Sequence of chain 1.A:
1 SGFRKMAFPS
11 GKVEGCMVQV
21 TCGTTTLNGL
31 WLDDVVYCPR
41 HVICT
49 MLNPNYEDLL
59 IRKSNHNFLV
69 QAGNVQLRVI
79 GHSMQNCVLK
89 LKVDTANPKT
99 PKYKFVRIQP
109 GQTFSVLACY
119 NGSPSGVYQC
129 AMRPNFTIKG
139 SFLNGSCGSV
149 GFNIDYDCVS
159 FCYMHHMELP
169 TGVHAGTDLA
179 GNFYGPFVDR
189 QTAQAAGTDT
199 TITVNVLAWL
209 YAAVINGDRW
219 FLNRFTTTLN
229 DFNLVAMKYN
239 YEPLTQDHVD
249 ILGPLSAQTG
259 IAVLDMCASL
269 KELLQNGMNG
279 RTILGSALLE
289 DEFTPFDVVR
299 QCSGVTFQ

This small molecule binds to this protein.
Small molecule (SMILES): CC(C)[C@](C)(NC(=O)OCc1ccccc1)C(=O)N[C@@H](CC(C)(C)C)C(=O)N[C@H](CO)C[C@@H]1CCNC1=O

Sequence of chain 2.A:
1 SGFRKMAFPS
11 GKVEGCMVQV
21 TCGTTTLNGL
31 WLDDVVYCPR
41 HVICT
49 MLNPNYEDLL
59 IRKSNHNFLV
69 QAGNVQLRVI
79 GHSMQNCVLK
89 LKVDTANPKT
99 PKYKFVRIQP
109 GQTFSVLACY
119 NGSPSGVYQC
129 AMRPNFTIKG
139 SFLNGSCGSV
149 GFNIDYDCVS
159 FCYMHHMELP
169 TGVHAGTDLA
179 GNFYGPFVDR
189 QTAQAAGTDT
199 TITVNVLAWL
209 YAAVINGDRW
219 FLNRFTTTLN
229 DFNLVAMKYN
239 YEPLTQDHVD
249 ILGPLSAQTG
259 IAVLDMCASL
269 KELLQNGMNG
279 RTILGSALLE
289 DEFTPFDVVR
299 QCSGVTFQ

Binding-site contacts:
Ligand atom N23 contacts residue GLU166 of chain 2.A at 3.6 Å (salt-bridge).
Ligand atom O28 contacts residue GLY143 of chain 2.A at 3.4 Å (h-bond).
Ligand atom C15 contacts residue HIS164 of chain 2.A at 3.6 Å.
Ligand atom O29 contacts residue GLN189 of chain 2.A at 3.1 Å (h-bond).
Ligand atom O8 contacts residue GLN189 of chain 2.A at 2.9 Å (h-bond).
Ligand atom N16 contacts residue CYS145 of chain 2.A at 2.9 Å (h-bond).
Ligand atom C14 contacts residue HIS164 of chain 2.A at 3.5 Å.
Ligand atom C37 contacts residue HIS41 of chain 2.A at 3.5 Å.
Ligand atom N23 contacts residue PHE140 of chain 2.A at 3.5 Å (h-bond).
Ligand atom C9 contacts residue GLN189 of chain 2.A at 2.9 Å.
Ligand atom N23 contacts residue HIS163 of chain 2.A at 3.5 Å (h-bond).
Ligand atom C6 contacts residue GLN189 of chain 2.A at 3.7 Å.
Ligand atom C19 contacts residue CYS145 of chain 2.A at 3.0 Å (hydrophobic).
Ligand atom N16 contacts residue HIS164 of chain 2.A at 2.9 Å (h-bond).
Ligand atom C20 contacts residue HIS163 of chain 2.A at 3.5 Å.
Ligand atom O29 contacts residue MET165 of chain 2.A at 3.0 Å.
Ligand atom O33 contacts residue GLU166 of chain 2.A at 2.7 Å (salt-bridge).
Ligand atom O8 contacts residue MET165 of chain 2.A at 3.3 Å.
Ligand atom C27 contacts residue CYS145 of chain 2.A at 1.8 Å (hydrophobic).
Ligand atom N10 contacts residue GLU166 of chain 2.A at 3.1 Å (salt-bridge).
Ligand atom N10 contacts residue GLN189 of chain 2.A at 3.4 Å (h-bond).
Ligand atom C2 contacts residue PRO168 of chain 2.A at 3.6 Å (hydrophobic).
Ligand atom C2 contacts residue ALA191 of chain 2.A at 3.7 Å (hydrophobic).
Ligand atom C23 contacts residue MET165 of chain 2.A at 3.6 Å (hydrophobic).
Ligand atom C7 contacts residue MET165 of chain 2.A at 3.7 Å (hydrophobic).
Ligand atom C27 contacts residue HIS41 of chain 2.A at 3.7 Å.
Ligand atom C3 contacts residue PRO168 of chain 2.A at 3.3 Å (hydrophobic).
Ligand atom O28 contacts residue CYS145 of chain 2.A at 2.7 Å (h-bond).
Ligand atom C24 contacts residue HIS163 of chain 2.A at 2.5 Å.
Ligand atom C16 contacts residue GLU166 of chain 2.A at 3.0 Å.
Ligand atom C19 contacts residue HIS163 of chain 2.A at 3.5 Å.
Ligand atom O28 contacts residue SER144 of chain 2.A at 3.3 Å (h-bond).
Ligand atom C30 contacts residue GLN189 of chain 2.A at 3.0 Å.
Ligand atom O26 contacts residue PHE140 of chain 2.A at 3.6 Å.
Ligand atom O26 contacts residue HIS163 of chain 2.A at 1.3 Å (h-bond).
Ligand atom O33 contacts residue MET165 of chain 2.A at 3.2 Å.
Ligand atom C9 contacts residue MET165 of chain 2.A at 3.3 Å (hydrophobic).
Ligand atom C5 contacts residue GLN189 of chain 2.A at 3.0 Å.
Ligand atom C17 contacts residue CYS145 of chain 2.A at 2.7 Å (hydrophobic).
Ligand atom C23 contacts residue HIS164 of chain 2.A at 3.3 Å.